A protein and the small-molecule ligand that binds it are described below.
Small molecule (SMILES): CC(=O)N[C@H]1[C@H](O[C@H]2[C@H](O)[C@@H](NC(C)=O)CO[C@@H]2CO)O[C@H](CO)[C@@H](O[C@@H]2O[C@H](CO[C@H]3O[C@H](CO)[C@@H](O)[C@H](O)[C@@H]3O)[C@@H](O)[C@H](O[C@H]3O[C@H](CO)[C@@H](O)[C@H](O)[C@@H]3O)[C@@H]2O)[C@@H]1O

Binding-site contacts:
Ligand atom C7 contacts residue ILE332 of chain 1.A at 4.0 Å (hydrophobic).
Ligand atom N2 contacts residue ASN333 of chain 1.A at 2.8 Å (h-bond).
Ligand atom C5 contacts residue ASN333 of chain 1.A at 3.8 Å.
Ligand atom C4 contacts residue ASN333 of chain 1.A at 4.3 Å.
Ligand atom C3 contacts residue ASN333 of chain 1.A at 3.8 Å.
Ligand atom C1 contacts residue ASN333 of chain 1.A at 1.5 Å.
Ligand atom O7 contacts residue ASN333 of chain 1.A at 3.4 Å (h-bond).
Ligand atom C8 contacts residue ILE332 of chain 1.A at 3.6 Å (hydrophobic).
Ligand atom O5 contacts residue ASN333 of chain 1.A at 2.5 Å (h-bond).
Ligand atom C2 contacts residue ASN333 of chain 1.A at 2.4 Å.
Ligand atom N2 contacts residue ILE332 of chain 1.A at 3.8 Å.
Ligand atom C7 contacts residue ASN333 of chain 1.A at 3.4 Å.

Sequence of chain 1.A:
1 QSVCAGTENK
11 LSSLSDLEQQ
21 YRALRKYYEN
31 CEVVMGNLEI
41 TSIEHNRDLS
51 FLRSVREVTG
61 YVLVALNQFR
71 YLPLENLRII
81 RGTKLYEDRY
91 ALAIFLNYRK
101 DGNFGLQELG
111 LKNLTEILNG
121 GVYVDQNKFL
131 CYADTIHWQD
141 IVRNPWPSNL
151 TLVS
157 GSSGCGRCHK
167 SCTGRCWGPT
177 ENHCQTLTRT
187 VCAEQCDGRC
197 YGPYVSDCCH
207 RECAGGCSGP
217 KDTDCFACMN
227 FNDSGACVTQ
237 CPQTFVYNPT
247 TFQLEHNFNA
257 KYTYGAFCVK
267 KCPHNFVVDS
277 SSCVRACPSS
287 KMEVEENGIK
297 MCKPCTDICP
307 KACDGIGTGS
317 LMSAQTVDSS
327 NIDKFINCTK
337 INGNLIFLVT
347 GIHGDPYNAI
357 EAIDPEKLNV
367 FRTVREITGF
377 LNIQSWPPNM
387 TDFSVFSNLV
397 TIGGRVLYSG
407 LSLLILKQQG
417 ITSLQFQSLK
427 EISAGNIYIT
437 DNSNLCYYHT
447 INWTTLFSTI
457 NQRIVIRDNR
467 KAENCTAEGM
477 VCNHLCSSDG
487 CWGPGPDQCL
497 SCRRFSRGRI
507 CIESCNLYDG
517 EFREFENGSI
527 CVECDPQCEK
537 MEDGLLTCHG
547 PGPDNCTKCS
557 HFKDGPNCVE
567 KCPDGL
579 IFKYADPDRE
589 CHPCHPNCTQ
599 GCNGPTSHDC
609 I